Binding-site contacts:
Ligand atom O6' contacts residue ARG280 of chain 1.A at 3.5 Å (salt-bridge).
Ligand atom C4 contacts residue TYR155 of chain 1.A at 3.5 Å (hydrophobic).
Ligand atom PA contacts residue TYR185 of chain 1.A at 3.5 Å.
Ligand atom O1A contacts residue TYR185 of chain 1.A at 2.7 Å (h-bond).
Ligand atom C2 contacts residue PHE152 of chain 1.A at 3.4 Å (hydrophobic).
Ligand atom O2 contacts residue PHE152 of chain 1.A at 3.1 Å.
Ligand atom O2 contacts residue TYR155 of chain 1.A at 3.5 Å.
Ligand atom C6' contacts residue TYR185 of chain 1.A at 3.2 Å (hydrophobic).
Ligand atom O2C contacts residue THR156 of chain 1.A at 2.7 Å (h-bond).
Ligand atom O6' contacts residue ASN84 of chain 1.A at 3.6 Å.
Ligand atom N3 contacts residue PHE151 of chain 1.A at 3.0 Å (h-bond).
Ligand atom O2C contacts residue TRP160 of chain 1.A at 3.5 Å (h-bond).
Ligand atom C6 contacts residue TYR155 of chain 1.A at 3.5 Å (hydrophobic).
Ligand atom O2 contacts residue THR156 of chain 1.A at 3.1 Å (h-bond).
Ligand atom N1 contacts residue TYR155 of chain 1.A at 3.5 Å.
Ligand atom O4 contacts residue LEU97 of chain 1.A at 3.5 Å.
Ligand atom C4 contacts residue ASN270 of chain 1.A at 3.6 Å.
Ligand atom O2' contacts residue FAD1 of chain 1.C at 3.4 Å.
Ligand atom O4C contacts residue LEU175 of chain 1.A at 3.4 Å.
Ligand atom C2C contacts residue TYR155 of chain 1.A at 3.7 Å (hydrophobic).
Ligand atom O4' contacts residue PHE186 of chain 1.A at 3.1 Å.
Ligand atom O2' contacts residue TYR314 of chain 1.A at 2.5 Å (h-bond).
Ligand atom O3' contacts residue FAD1 of chain 1.C at 2.9 Å (h-bond).
Ligand atom O3C contacts residue GLN159 of chain 1.A at 3.6 Å (h-bond).
Ligand atom O2B contacts residue GLN159 of chain 1.A at 3.2 Å (h-bond).
Ligand atom C5 contacts residue TYR155 of chain 1.A at 3.5 Å (hydrophobic).
Ligand atom C5 contacts residue ASN270 of chain 1.A at 3.5 Å.
Ligand atom O3' contacts residue PRO59 of chain 1.A at 3.6 Å (h-bond).
Ligand atom C2' contacts residue TYR314 of chain 1.A at 3.7 Å (hydrophobic).
Ligand atom C4C contacts residue ILE171 of chain 1.A at 3.6 Å (hydrophobic).
Ligand atom O2C contacts residue PHE135 of chain 1.A at 3.7 Å.
Ligand atom O3C contacts residue TRP160 of chain 1.A at 2.9 Å (h-bond).
Ligand atom O2A contacts residue TYR185 of chain 1.A at 3.5 Å (h-bond).
Ligand atom O1B contacts residue GLN159 of chain 1.A at 3.4 Å (h-bond).
Ligand atom O4 contacts residue ASN270 of chain 1.A at 3.0 Å (h-bond).
Ligand atom N3 contacts residue TYR155 of chain 1.A at 3.1 Å.
Ligand atom C2 contacts residue TYR155 of chain 1.A at 3.1 Å (hydrophobic).
Ligand atom O5' contacts residue ARG280 of chain 1.A at 3.4 Å (salt-bridge).
Ligand atom C2C contacts residue THR156 of chain 1.A at 3.6 Å.
Ligand atom O2 contacts residue PHE151 of chain 1.A at 3.6 Å (h-bond).

Sequence of chain 1.A:
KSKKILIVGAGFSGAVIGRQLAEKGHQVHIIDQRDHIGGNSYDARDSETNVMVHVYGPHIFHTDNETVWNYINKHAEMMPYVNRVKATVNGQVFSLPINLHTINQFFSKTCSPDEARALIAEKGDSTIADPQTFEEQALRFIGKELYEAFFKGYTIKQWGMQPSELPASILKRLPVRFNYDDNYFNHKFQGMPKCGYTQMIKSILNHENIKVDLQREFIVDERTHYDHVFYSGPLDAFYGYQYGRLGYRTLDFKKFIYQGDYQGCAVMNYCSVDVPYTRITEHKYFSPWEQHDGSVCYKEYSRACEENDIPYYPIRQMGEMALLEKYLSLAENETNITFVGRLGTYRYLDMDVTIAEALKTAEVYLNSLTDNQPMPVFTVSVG

This small molecule binds to this protein.
Small molecule (SMILES): O=c1ccn([C@@H]2O[C@H](CO[P](=O)(O)O[P](=O)(O)O[C@H]3O[C@H](CO)[C@@H](O)[C@H](O)[C@H]3O)[C@@H](O)[C@H]2O)c(=O)[nH]1